Sequence of chain 1.A:
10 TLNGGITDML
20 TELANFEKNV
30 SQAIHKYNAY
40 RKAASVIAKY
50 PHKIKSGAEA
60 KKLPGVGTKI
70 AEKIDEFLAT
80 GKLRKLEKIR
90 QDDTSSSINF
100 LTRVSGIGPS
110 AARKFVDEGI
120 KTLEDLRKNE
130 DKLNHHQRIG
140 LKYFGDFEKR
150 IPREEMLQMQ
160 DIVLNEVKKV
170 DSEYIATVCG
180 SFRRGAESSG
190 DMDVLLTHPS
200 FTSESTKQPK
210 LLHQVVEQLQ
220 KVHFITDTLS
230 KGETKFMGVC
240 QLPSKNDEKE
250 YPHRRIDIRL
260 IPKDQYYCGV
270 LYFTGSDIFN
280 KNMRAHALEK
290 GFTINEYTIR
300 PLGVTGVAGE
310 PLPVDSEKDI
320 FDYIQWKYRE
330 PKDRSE

A small-molecule ligand and the protein it binds are described below.
Small molecule (SMILES): Cc1cn([C@H]2C[C@H](O[P](=O)(O)OC[C@H]3O[C@@H](n4ccc(N)nc4=O)C[C@@H]3O[P](=O)(O)OC[C@H]3O[C@@H](n4cnc5c(=O)nc(N)[nH]c54)C[C@@H]3O[P](=O)(O)OC[C@H]3O[C@@H](n4cnc5c(=O)nc(N)[nH]c54)C[C@@H]3O)[C@@H](CO[P](=O)(O)O[C@H]3C[C@H](n4cnc5c(=O)nc(N)[nH]c54)O[C@@H]3COP(=O)(O)O)O2)c(=O)[nH]c1=O

Binding-site contacts:
Ligand atom P contacts residue LYS68 of chain 1.A at 3.6 Å.
Ligand atom OP3 contacts residue LYS35 of chain 1.A at 2.5 Å (salt-bridge).
Ligand atom C3' contacts residue LYS68 of chain 1.A at 3.9 Å.
Ligand atom OP1 contacts residue PRO63 of chain 1.A at 3.7 Å.
Ligand atom OP2 contacts residue LYS35 of chain 1.A at 3.7 Å.
Ligand atom OP2 contacts residue LYS68 of chain 1.A at 3.1 Å.
Ligand atom O3' contacts residue ILE69 of chain 1.A at 3.6 Å.
Ligand atom C4' contacts residue GLY64 of chain 1.A at 3.2 Å.
Ligand atom C3' contacts residue GLY66 of chain 1.A at 3.7 Å.
Ligand atom C5' contacts residue GLY64 of chain 1.A at 3.3 Å.
Ligand atom P contacts residue NA1 of chain 1.I at 3.7 Å.
Ligand atom O4' contacts residue ALA38 of chain 1.A at 3.5 Å.
Ligand atom N3 contacts residue ALA38 of chain 1.A at 3.6 Å.
Ligand atom OP1 contacts residue LYS68 of chain 1.A at 3.5 Å (salt-bridge).
Ligand atom C5' contacts residue GLY66 of chain 1.A at 3.5 Å.
Ligand atom OP1 contacts residue LEU62 of chain 1.A at 3.8 Å.
Ligand atom P contacts residue LYS68 of chain 1.A at 3.8 Å.
Ligand atom O6 contacts residue HIS34 of chain 1.A at 3.9 Å.
Ligand atom OP1 contacts residue GLY66 of chain 1.A at 2.8 Å (h-bond).
Ligand atom P contacts residue LYS35 of chain 1.A at 3.5 Å.
Ligand atom OP1 contacts residue THR67 of chain 1.A at 3.5 Å (h-bond).
Ligand atom O5' contacts residue LYS35 of chain 1.A at 3.9 Å.
Ligand atom OP1 contacts residue GLY64 of chain 1.A at 2.9 Å (h-bond).
Ligand atom P contacts residue GLY66 of chain 1.A at 3.5 Å.
Ligand atom OP1 contacts residue VAL65 of chain 1.A at 3.7 Å.
Ligand atom C5' contacts residue TYR39 of chain 1.A at 3.4 Å (hydrophobic).
Ligand atom OP2 contacts residue LYS68 of chain 1.A at 3.1 Å (salt-bridge).
Ligand atom O3' contacts residue GLY64 of chain 1.A at 3.4 Å.
Ligand atom P contacts residue GLY64 of chain 1.A at 3.8 Å.
Ligand atom OP2 contacts residue VAL65 of chain 1.A at 4.0 Å.
Ligand atom OP2 contacts residue NA1 of chain 1.I at 3.8 Å.
Ligand atom OP1 contacts residue ILE69 of chain 1.A at 3.0 Å (h-bond).
Ligand atom O3' contacts residue VAL65 of chain 1.A at 3.9 Å.
Ligand atom O3' contacts residue LYS68 of chain 1.A at 4.0 Å.
Ligand atom C3' contacts residue GLY64 of chain 1.A at 3.9 Å.
Ligand atom O5' contacts residue GLY66 of chain 1.A at 3.4 Å.
Ligand atom OP1 contacts residue LYS68 of chain 1.A at 2.9 Å (salt-bridge).
Ligand atom OP1 contacts residue NA1 of chain 1.I at 2.6 Å (h-bond).
Ligand atom OP2 contacts residue GLY66 of chain 1.A at 3.9 Å.
Ligand atom OP2 contacts residue THR67 of chain 1.A at 3.8 Å.